A small-molecule ligand and the protein it binds are described below.
Small molecule (SMILES): CC(=O)N[C@@H]1[C@@H](O)[C@H](O)[C@@H](CO)O[C@H]1O

Sequence of chain 1.A:
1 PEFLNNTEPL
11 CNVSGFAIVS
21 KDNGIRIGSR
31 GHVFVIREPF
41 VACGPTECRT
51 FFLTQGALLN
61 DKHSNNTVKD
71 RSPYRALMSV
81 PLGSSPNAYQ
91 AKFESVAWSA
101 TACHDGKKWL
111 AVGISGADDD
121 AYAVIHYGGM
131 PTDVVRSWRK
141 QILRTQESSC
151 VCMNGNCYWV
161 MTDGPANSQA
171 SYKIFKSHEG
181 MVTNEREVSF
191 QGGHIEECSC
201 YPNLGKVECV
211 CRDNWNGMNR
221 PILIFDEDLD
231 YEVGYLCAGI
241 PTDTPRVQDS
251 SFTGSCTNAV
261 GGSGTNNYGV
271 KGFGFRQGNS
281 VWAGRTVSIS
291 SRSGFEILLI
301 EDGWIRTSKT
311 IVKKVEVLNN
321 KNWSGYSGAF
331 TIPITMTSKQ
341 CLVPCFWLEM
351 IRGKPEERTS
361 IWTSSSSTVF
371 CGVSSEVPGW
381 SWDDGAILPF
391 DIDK

Binding-site contacts:
Ligand atom O5 contacts residue ASN12 of chain 1.A at 2.4 Å (h-bond).
Ligand atom N2 contacts residue LEU10 of chain 1.A at 4.3 Å.
Ligand atom C5 contacts residue GLY278 of chain 1.A at 4.0 Å.
Ligand atom C3 contacts residue ASN12 of chain 1.A at 3.7 Å.
Ligand atom C8 contacts residue LEU10 of chain 1.A at 3.6 Å (hydrophobic).
Ligand atom O7 contacts residue ASN12 of chain 1.A at 3.2 Å (h-bond).
Ligand atom C1 contacts residue ASN12 of chain 1.A at 1.4 Å.
Ligand atom C8 contacts residue ASN12 of chain 1.A at 4.4 Å.
Ligand atom C8 contacts residue PRO9 of chain 1.A at 3.9 Å (hydrophobic).
Ligand atom C4 contacts residue ASN12 of chain 1.A at 4.1 Å.
Ligand atom C7 contacts residue LEU10 of chain 1.A at 4.3 Å (hydrophobic).
Ligand atom C8 contacts residue CYS341 of chain 1.A at 4.1 Å (hydrophobic).
Ligand atom C8 contacts residue CYS11 of chain 1.A at 4.5 Å (hydrophobic).
Ligand atom C6 contacts residue GLY278 of chain 1.A at 4.1 Å.
Ligand atom C5 contacts residue ASN12 of chain 1.A at 3.6 Å.
Ligand atom C2 contacts residue ASN12 of chain 1.A at 2.3 Å.
Ligand atom N2 contacts residue ASN12 of chain 1.A at 2.8 Å (h-bond).
Ligand atom C7 contacts residue ASN12 of chain 1.A at 3.2 Å.